Binding-site contacts:
Ligand atom N14 contacts residue VAL94 of chain 1.A at 3.1 Å (h-bond).
Ligand atom C09 contacts residue VAL94 of chain 1.A at 3.7 Å (hydrophobic).
Ligand atom N12 contacts residue GLN91 of chain 1.A at 3.8 Å.
Ligand atom N14 contacts residue LEU44 of chain 1.A at 3.9 Å.
Ligand atom N22 contacts residue ILE24 of chain 1.A at 3.9 Å.
Ligand atom N08 contacts residue GLY97 of chain 1.A at 3.8 Å.
Ligand atom N10 contacts residue GLY97 of chain 1.A at 3.8 Å.
Ligand atom C07 contacts residue GOL1 of chain 1.H at 3.9 Å.
Ligand atom C21 contacts residue LEU16 of chain 1.A at 3.8 Å (hydrophobic).
Ligand atom C20 contacts residue ILE24 of chain 1.A at 3.8 Å (hydrophobic).
Ligand atom C03 contacts residue VAL94 of chain 1.A at 3.4 Å (hydrophobic).
Ligand atom N08 contacts residue PHE93 of chain 1.A at 3.5 Å.
Ligand atom C13 contacts residue GLU92 of chain 1.A at 3.9 Å.
Ligand atom C04 contacts residue VAL94 of chain 1.A at 3.6 Å (hydrophobic).
Ligand atom C03 contacts residue PHE93 of chain 1.A at 3.5 Å (hydrophobic).
Ligand atom N12 contacts residue LEU44 of chain 1.A at 3.8 Å.
Ligand atom C04 contacts residue GLY97 of chain 1.A at 3.6 Å.
Ligand atom C05 contacts residue LEU16 of chain 1.A at 3.9 Å (hydrophobic).
Ligand atom N12 contacts residue LEU145 of chain 1.A at 3.6 Å.
Ligand atom C16 contacts residue LEU145 of chain 1.A at 3.9 Å (hydrophobic).
Ligand atom C11 contacts residue LEU145 of chain 1.A at 3.7 Å (hydrophobic).
Ligand atom C13 contacts residue GLN91 of chain 1.A at 3.9 Å.
Ligand atom N19 contacts residue ILE24 of chain 1.A at 3.7 Å.
Ligand atom N15 contacts residue LEU44 of chain 1.A at 3.8 Å.
Ligand atom C13 contacts residue LEU44 of chain 1.A at 3.6 Å (hydrophobic).
Ligand atom C20 contacts residue LYS142 of chain 1.A at 3.4 Å.
Ligand atom N15 contacts residue VAL94 of chain 1.A at 3.8 Å.
Ligand atom S17 contacts residue ILE24 of chain 1.A at 3.9 Å.
Ligand atom C04 contacts residue PHE93 of chain 1.A at 3.2 Å (hydrophobic).
Ligand atom N15 contacts residue GLU92 of chain 1.A at 2.9 Å (salt-bridge).
Ligand atom N15 contacts residue LEU145 of chain 1.A at 3.6 Å.
Ligand atom N08 contacts residue VAL94 of chain 1.A at 2.9 Å (h-bond).
Ligand atom C03 contacts residue GLY97 of chain 1.A at 3.4 Å.
Ligand atom C03 contacts residue LYS95 of chain 1.A at 3.7 Å.
Ligand atom C01 contacts residue LYS95 of chain 1.A at 3.5 Å.
Ligand atom C20 contacts residue GLN18 of chain 1.A at 3.5 Å.
Ligand atom C13 contacts residue LEU145 of chain 1.A at 3.9 Å (hydrophobic).
Ligand atom N15 contacts residue GLN91 of chain 1.A at 2.9 Å (h-bond).
Ligand atom C05 contacts residue PHE93 of chain 1.A at 3.6 Å (hydrophobic).
Ligand atom C16 contacts residue SER98 of chain 1.A at 3.6 Å.

Sequence of chain 1.A:
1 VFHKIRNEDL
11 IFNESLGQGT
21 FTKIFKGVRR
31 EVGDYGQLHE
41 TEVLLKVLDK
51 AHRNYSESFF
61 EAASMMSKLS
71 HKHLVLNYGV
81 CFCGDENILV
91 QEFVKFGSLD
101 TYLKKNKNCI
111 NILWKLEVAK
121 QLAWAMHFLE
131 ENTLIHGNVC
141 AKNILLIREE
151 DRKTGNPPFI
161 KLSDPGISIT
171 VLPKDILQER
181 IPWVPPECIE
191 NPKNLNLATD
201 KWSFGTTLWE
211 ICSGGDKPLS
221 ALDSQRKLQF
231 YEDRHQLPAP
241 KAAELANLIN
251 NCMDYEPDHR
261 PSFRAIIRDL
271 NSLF

A small-molecule ligand and the protein it binds are described below.
Small molecule (SMILES): Cc1cccc(Nc2nc(N)nc(CSc3nccn3C)n2)c1